The small molecule below binds the protein below.
Small molecule (SMILES): COc1ccc(S(=O)(=O)N(CC(C)C)C[C@@H](O)[C@H](Cc2ccccc2)NC(=O)c2ccc3c(c2)[C@H](NC(=O)OC(C)(C)C)CC[C@@H]3O)cc1

Sequence of chain 1.A:
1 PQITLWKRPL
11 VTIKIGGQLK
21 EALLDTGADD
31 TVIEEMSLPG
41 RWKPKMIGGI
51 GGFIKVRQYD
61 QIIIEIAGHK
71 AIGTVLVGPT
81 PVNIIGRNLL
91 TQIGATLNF

Binding-site contacts:
Ligand atom C15 contacts residue VAL82 of chain 1.B at 3.3 Å (hydrophobic).
Ligand atom O41 contacts residue ASP29 of chain 1.B at 3.4 Å.
Ligand atom C45 contacts residue GLY48 of chain 1.B at 3.2 Å.
Ligand atom O9 contacts residue ILE50 of chain 1.B at 3.6 Å.
Ligand atom O41 contacts residue ASP30 of chain 1.B at 2.8 Å (salt-bridge).
Ligand atom C3 contacts residue ASP30 of chain 1.A at 3.5 Å.
Ligand atom C12 contacts residue GLY27 of chain 1.A at 3.4 Å.
Ligand atom C4 contacts residue ALA28 of chain 1.A at 3.6 Å (hydrophobic).
Ligand atom O18 contacts residue ASP25 of chain 1.A at 2.5 Å (salt-bridge).
Ligand atom O10 contacts residue GLY48 of chain 1.A at 3.7 Å.
Ligand atom C16 contacts residue GLY27 of chain 1.A at 3.6 Å.
Ligand atom O48 contacts residue GLY48 of chain 1.B at 3.5 Å (h-bond).
Ligand atom C35 contacts residue PRO81 of chain 1.A at 3.5 Å (hydrophobic).
Ligand atom C17 contacts residue ASP25 of chain 1.A at 3.3 Å.
Ligand atom O18 contacts residue ASP25 of chain 1.B at 2.9 Å (salt-bridge).
Ligand atom O10 contacts residue GLY49 of chain 1.A at 3.3 Å.
Ligand atom C42 contacts residue ILE47 of chain 1.B at 3.7 Å (hydrophobic).
Ligand atom O39 contacts residue ASP30 of chain 1.A at 3.3 Å.
Ligand atom C40 contacts residue ASP30 of chain 1.A at 3.2 Å.
Ligand atom C34 contacts residue VAL82 of chain 1.A at 3.3 Å (hydrophobic).
Ligand atom C35 contacts residue VAL82 of chain 1.A at 3.7 Å (hydrophobic).
Ligand atom C36 contacts residue GLY49 of chain 1.B at 3.4 Å.
Ligand atom O18 contacts residue GLY27 of chain 1.B at 3.7 Å.
Ligand atom N46 contacts residue GLY48 of chain 1.B at 3.6 Å.
Ligand atom C32 contacts residue ASP25 of chain 1.A at 3.1 Å.
Ligand atom C16 contacts residue ASP25 of chain 1.A at 3.3 Å.
Ligand atom C6 contacts residue GLY48 of chain 1.A at 3.4 Å.
Ligand atom O10 contacts residue ILE50 of chain 1.B at 3.1 Å.
Ligand atom N20 contacts residue GLY27 of chain 1.B at 3.5 Å (h-bond).
Ligand atom C53 contacts residue ARG8 of chain 1.A at 3.5 Å.
Ligand atom C40 contacts residue ILE47 of chain 1.A at 3.6 Å (hydrophobic).
Ligand atom C27 contacts residue GLY48 of chain 1.B at 3.3 Å.
Ligand atom C36 contacts residue PRO81 of chain 1.A at 3.5 Å (hydrophobic).
Ligand atom C33 contacts residue VAL82 of chain 1.A at 3.6 Å (hydrophobic).
Ligand atom C36 contacts residue ILE50 of chain 1.B at 3.5 Å (hydrophobic).
Ligand atom C52 contacts residue ARG8 of chain 1.A at 3.6 Å.
Ligand atom C28 contacts residue GLY48 of chain 1.B at 3.2 Å.
Ligand atom C44 contacts residue ASP29 of chain 1.B at 3.3 Å.
Ligand atom C3 contacts residue ALA28 of chain 1.A at 3.7 Å (hydrophobic).
Ligand atom C17 contacts residue ASP25 of chain 1.B at 3.5 Å.

Sequence of chain 1.B:
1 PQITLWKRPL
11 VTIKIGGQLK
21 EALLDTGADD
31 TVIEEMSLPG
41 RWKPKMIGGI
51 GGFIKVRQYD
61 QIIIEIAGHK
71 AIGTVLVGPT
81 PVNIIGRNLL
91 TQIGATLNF